Sequence of chain 1.I:
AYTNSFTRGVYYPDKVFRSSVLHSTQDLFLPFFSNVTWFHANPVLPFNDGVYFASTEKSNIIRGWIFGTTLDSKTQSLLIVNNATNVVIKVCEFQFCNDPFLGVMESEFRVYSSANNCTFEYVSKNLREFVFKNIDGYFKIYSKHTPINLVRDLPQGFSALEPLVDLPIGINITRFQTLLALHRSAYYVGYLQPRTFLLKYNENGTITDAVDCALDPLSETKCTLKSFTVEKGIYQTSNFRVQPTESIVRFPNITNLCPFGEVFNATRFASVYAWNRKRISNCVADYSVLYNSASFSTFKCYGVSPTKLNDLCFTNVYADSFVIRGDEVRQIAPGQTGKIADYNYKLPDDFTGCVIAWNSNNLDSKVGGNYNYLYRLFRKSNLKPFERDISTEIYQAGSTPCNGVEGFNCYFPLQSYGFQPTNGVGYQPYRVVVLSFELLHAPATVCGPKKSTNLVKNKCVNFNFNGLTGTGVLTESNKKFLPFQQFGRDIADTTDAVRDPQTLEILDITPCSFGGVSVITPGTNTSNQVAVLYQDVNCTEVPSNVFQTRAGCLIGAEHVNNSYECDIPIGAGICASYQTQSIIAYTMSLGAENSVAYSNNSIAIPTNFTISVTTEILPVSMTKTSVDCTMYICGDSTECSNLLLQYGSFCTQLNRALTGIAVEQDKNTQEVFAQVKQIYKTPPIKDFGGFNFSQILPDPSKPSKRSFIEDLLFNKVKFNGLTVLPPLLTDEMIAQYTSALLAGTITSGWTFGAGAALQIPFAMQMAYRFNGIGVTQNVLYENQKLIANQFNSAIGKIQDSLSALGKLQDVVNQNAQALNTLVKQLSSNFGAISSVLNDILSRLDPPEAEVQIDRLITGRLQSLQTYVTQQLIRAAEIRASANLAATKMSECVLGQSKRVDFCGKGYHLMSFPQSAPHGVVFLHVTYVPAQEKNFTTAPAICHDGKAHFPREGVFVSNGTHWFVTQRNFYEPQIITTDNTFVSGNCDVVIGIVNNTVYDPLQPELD

This small molecule binds to this protein.
Small molecule (SMILES): CC(=O)N[C@@H]1[C@@H](O)[C@H](O)[C@@H](CO)O[C@H]1O

Binding-site contacts:
Ligand atom C6 contacts residue ASN165 of chain 1.I at 4.4 Å.
Ligand atom C4 contacts residue ASN165 of chain 1.I at 4.3 Å.
Ligand atom O6 contacts residue ASN165 of chain 1.I at 3.8 Å.
Ligand atom C1 contacts residue GLU132 of chain 1.I at 3.6 Å.
Ligand atom C2 contacts residue ASN165 of chain 1.I at 2.5 Å.
Ligand atom N2 contacts residue ASN165 of chain 1.I at 2.9 Å (h-bond).
Ligand atom C1 contacts residue ASN165 of chain 1.I at 1.4 Å.
Ligand atom C7 contacts residue ASN165 of chain 1.I at 3.9 Å.
Ligand atom C3 contacts residue ASN165 of chain 1.I at 3.8 Å.
Ligand atom O6 contacts residue ASN164 of chain 1.I at 4.3 Å.
Ligand atom O5 contacts residue ASN165 of chain 1.I at 2.4 Å (h-bond).
Ligand atom O5 contacts residue GLU132 of chain 1.I at 4.0 Å.
Ligand atom C5 contacts residue ASN165 of chain 1.I at 3.7 Å.